Sequence of chain 1.C:
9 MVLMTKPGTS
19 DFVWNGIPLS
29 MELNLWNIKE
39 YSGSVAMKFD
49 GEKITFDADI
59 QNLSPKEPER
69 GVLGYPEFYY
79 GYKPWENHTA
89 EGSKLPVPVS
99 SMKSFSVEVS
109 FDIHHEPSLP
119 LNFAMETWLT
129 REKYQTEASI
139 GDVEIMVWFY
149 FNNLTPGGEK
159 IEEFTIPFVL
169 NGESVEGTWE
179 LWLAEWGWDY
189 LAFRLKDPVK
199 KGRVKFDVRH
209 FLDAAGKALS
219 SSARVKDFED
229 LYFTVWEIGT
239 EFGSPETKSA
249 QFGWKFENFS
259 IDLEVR

The small molecule below binds the protein below.
Small molecule (SMILES): OC[C@H]1O[C@@H](O[C@H]2[C@H](O)[C@@H](O)[C@H](O)O[C@@H]2CO)[C@H](O)[C@@H](O)[C@@H]1O

Binding-site contacts:
Ligand atom C2 contacts residue ARG68 of chain 1.C at 3.4 Å.
Ligand atom C6 contacts residue TRP83 of chain 1.C at 3.8 Å (hydrophobic).
Ligand atom C3 contacts residue TRP126 of chain 1.C at 3.8 Å (hydrophobic).
Ligand atom C6 contacts residue GLU239 of chain 1.C at 3.5 Å.
Ligand atom C3 contacts residue ARG68 of chain 1.C at 3.6 Å.
Ligand atom C5 contacts residue GLU124 of chain 1.C at 3.9 Å.
Ligand atom O2 contacts residue GLU142 of chain 1.C at 2.9 Å (salt-bridge).
Ligand atom O3 contacts residue LYS81 of chain 1.C at 2.9 Å (salt-bridge).
Ligand atom O6 contacts residue GLU239 of chain 1.C at 3.0 Å (salt-bridge).
Ligand atom O2 contacts residue ASN32 of chain 1.C at 3.0 Å (h-bond).
Ligand atom O2 contacts residue TRP186 of chain 1.C at 3.7 Å.
Ligand atom C5 contacts residue TRP34 of chain 1.C at 3.8 Å (hydrophobic).
Ligand atom O6 contacts residue TRP186 of chain 1.C at 3.8 Å.
Ligand atom O5 contacts residue GLU142 of chain 1.C at 3.8 Å.
Ligand atom O2 contacts residue LYS81 of chain 1.C at 3.1 Å (salt-bridge).
Ligand atom O3 contacts residue TRP126 of chain 1.C at 3.8 Å.
Ligand atom C5 contacts residue GLU142 of chain 1.C at 3.6 Å.
Ligand atom O1 contacts residue TYR188 of chain 1.C at 3.3 Å.
Ligand atom O2 contacts residue TRP184 of chain 1.C at 3.4 Å.
Ligand atom O5 contacts residue GLU239 of chain 1.C at 2.7 Å (salt-bridge).
Ligand atom C2 contacts residue GLU142 of chain 1.C at 3.4 Å.
Ligand atom O6 contacts residue VAL70 of chain 1.C at 3.7 Å.
Ligand atom C1 contacts residue GLU142 of chain 1.C at 2.9 Å.
Ligand atom O1 contacts residue GLU142 of chain 1.C at 3.9 Å.
Ligand atom O2 contacts residue ARG68 of chain 1.C at 3.2 Å (salt-bridge).
Ligand atom C2 contacts residue LYS81 of chain 1.C at 3.7 Å.
Ligand atom O6 contacts residue TRP34 of chain 1.C at 2.9 Å (h-bond).
Ligand atom C5 contacts residue GLU239 of chain 1.C at 3.7 Å.
Ligand atom C3 contacts residue GLU142 of chain 1.C at 3.2 Å.
Ligand atom C1 contacts residue GLU239 of chain 1.C at 3.7 Å.
Ligand atom C6 contacts residue TRP34 of chain 1.C at 3.8 Å (hydrophobic).
Ligand atom O1 contacts residue GLU239 of chain 1.C at 3.6 Å (salt-bridge).
Ligand atom O6 contacts residue TYR73 of chain 1.C at 3.7 Å.
Ligand atom O3 contacts residue GLU84 of chain 1.C at 3.7 Å.
Ligand atom O6 contacts residue ARG68 of chain 1.C at 2.8 Å (salt-bridge).
Ligand atom C6 contacts residue TYR73 of chain 1.C at 3.6 Å (hydrophobic).
Ligand atom O3 contacts residue TRP186 of chain 1.C at 3.5 Å.
Ligand atom C3 contacts residue TRP34 of chain 1.C at 3.8 Å (hydrophobic).
Ligand atom O3 contacts residue ARG68 of chain 1.C at 2.8 Å (salt-bridge).
Ligand atom O4 contacts residue TRP126 of chain 1.C at 3.8 Å.